Binding-site contacts:
Ligand atom C02 contacts residue MET236 of chain 1.D at 3.7 Å (hydrophobic).
Ligand atom C06 contacts residue PHE289 of chain 1.C at 3.9 Å (hydrophobic).
Ligand atom C23 contacts residue MET236 of chain 1.D at 4.0 Å (hydrophobic).
Ligand atom C19 contacts residue THR237 of chain 1.D at 3.9 Å.
Ligand atom O22 contacts residue LEU232 of chain 1.D at 3.5 Å.
Ligand atom C13 contacts residue THR262 of chain 1.C at 3.0 Å.
Ligand atom C19 contacts residue LEU240 of chain 1.D at 3.5 Å (hydrophobic).
Ligand atom C09 contacts residue ASN265 of chain 1.C at 3.1 Å.
Ligand atom O18 contacts residue THR237 of chain 1.D at 3.0 Å.
Ligand atom C10 contacts residue PRO233 of chain 1.D at 3.6 Å (hydrophobic).
Ligand atom N11 contacts residue ASN265 of chain 1.C at 3.8 Å.
Ligand atom N11 contacts residue PHE289 of chain 1.C at 4.0 Å.
Ligand atom C10 contacts residue ASN265 of chain 1.C at 3.8 Å.
Ligand atom C21 contacts residue ASN265 of chain 1.C at 3.8 Å.
Ligand atom C01 contacts residue PHE289 of chain 1.C at 3.4 Å (hydrophobic).
Ligand atom O20 contacts residue MET286 of chain 1.C at 3.7 Å.
Ligand atom C05 contacts residue PRO233 of chain 1.D at 3.8 Å (hydrophobic).
Ligand atom C10 contacts residue PHE289 of chain 1.C at 3.9 Å (hydrophobic).
Ligand atom C04 contacts residue PHE289 of chain 1.C at 3.8 Å (hydrophobic).
Ligand atom C16 contacts residue VAL258 of chain 1.C at 3.6 Å (hydrophobic).
Ligand atom N14 contacts residue THR262 of chain 1.C at 3.3 Å (h-bond).
Ligand atom C04 contacts residue PRO233 of chain 1.D at 3.9 Å (hydrophobic).
Ligand atom C21 contacts residue MET286 of chain 1.C at 3.7 Å (hydrophobic).
Ligand atom C01 contacts residue VAL258 of chain 1.C at 4.0 Å (hydrophobic).
Ligand atom C12 contacts residue PRO233 of chain 1.D at 3.9 Å (hydrophobic).
Ligand atom O17 contacts residue VAL258 of chain 1.C at 3.2 Å.
Ligand atom C23 contacts residue LEU232 of chain 1.D at 3.5 Å (hydrophobic).
Ligand atom O20 contacts residue ILE228 of chain 1.D at 4.0 Å.
Ligand atom C07 contacts residue PHE289 of chain 1.C at 4.0 Å (hydrophobic).
Ligand atom C19 contacts residue VAL258 of chain 1.C at 4.0 Å (hydrophobic).
Ligand atom C09 contacts residue PRO233 of chain 1.D at 3.9 Å (hydrophobic).
Ligand atom C16 contacts residue THR265 of chain 1.D at 3.9 Å.
Ligand atom C05 contacts residue PHE289 of chain 1.C at 3.9 Å (hydrophobic).
Ligand atom O17 contacts residue THR265 of chain 1.D at 3.6 Å.
Ligand atom C16 contacts residue THR237 of chain 1.D at 3.5 Å.
Ligand atom N11 contacts residue PRO233 of chain 1.D at 3.8 Å.
Ligand atom C03 contacts residue PHE289 of chain 1.C at 4.0 Å (hydrophobic).
Ligand atom N14 contacts residue THR265 of chain 1.D at 3.7 Å.
Ligand atom O22 contacts residue MET286 of chain 1.C at 3.7 Å.
Ligand atom C12 contacts residue THR262 of chain 1.C at 3.7 Å.

Sequence of chain 1.C:
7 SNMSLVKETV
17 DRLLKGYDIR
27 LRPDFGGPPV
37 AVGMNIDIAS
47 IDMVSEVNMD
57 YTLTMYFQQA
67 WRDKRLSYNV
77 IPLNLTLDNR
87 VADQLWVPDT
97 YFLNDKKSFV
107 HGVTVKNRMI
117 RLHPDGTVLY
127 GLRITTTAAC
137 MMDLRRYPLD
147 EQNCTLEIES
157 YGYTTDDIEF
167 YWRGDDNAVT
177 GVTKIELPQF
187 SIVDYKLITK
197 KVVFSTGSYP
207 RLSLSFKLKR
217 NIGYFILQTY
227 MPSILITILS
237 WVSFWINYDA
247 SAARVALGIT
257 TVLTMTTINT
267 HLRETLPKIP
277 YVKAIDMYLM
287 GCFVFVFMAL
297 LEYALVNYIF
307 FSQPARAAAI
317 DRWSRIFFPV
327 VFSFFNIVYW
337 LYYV

A small-molecule ligand and the protein it binds are described below.
Small molecule (SMILES): CCc1c(C(=O)OC)ncc2[nH]c3cc(OC)c(OC)cc3c12

Sequence of chain 1.D:
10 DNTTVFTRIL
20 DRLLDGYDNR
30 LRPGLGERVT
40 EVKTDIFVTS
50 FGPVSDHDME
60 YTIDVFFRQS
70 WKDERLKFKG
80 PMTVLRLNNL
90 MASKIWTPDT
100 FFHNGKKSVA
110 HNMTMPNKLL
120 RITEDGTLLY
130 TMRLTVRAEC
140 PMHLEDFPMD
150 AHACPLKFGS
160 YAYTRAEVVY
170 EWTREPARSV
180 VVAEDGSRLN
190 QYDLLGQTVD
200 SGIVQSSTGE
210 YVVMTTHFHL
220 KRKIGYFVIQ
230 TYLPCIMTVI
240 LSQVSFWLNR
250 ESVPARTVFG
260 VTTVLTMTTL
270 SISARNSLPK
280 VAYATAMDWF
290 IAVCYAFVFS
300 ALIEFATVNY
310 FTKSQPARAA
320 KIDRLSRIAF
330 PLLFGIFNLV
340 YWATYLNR